Binding-site contacts:
Ligand atom O7 contacts residue ASN284 of chain 1.A at 3.4 Å (h-bond).
Ligand atom C5 contacts residue ASN284 of chain 1.A at 4.4 Å.
Ligand atom C7 contacts residue TYR290 of chain 1.A at 4.2 Å (hydrophobic).
Ligand atom C8 contacts residue GLY285 of chain 1.A at 3.9 Å.
Ligand atom C1 contacts residue SER288 of chain 1.A at 4.0 Å.
Ligand atom C4 contacts residue ASN284 of chain 1.A at 4.1 Å.
Ligand atom O5 contacts residue ASN284 of chain 1.A at 2.3 Å (h-bond).
Ligand atom C7 contacts residue ASN284 of chain 1.A at 3.4 Å.
Ligand atom C5 contacts residue ASN284 of chain 1.A at 3.6 Å.
Ligand atom C1 contacts residue TYR290 of chain 1.A at 4.1 Å (hydrophobic).
Ligand atom N2 contacts residue ASN284 of chain 1.A at 2.9 Å (h-bond).
Ligand atom O5 contacts residue TYR290 of chain 1.A at 3.8 Å.
Ligand atom C2 contacts residue ASN284 of chain 1.A at 2.4 Å.
Ligand atom O5 contacts residue TYR290 of chain 1.A at 3.9 Å.
Ligand atom C6 contacts residue ILE292 of chain 1.A at 3.7 Å (hydrophobic).
Ligand atom C6 contacts residue ASN284 of chain 1.A at 4.0 Å.
Ligand atom C1 contacts residue ASN284 of chain 1.A at 1.4 Å.
Ligand atom O6 contacts residue TYR290 of chain 1.A at 4.3 Å.
Ligand atom C3 contacts residue ASN284 of chain 1.A at 3.7 Å.
Ligand atom C8 contacts residue TYR290 of chain 1.A at 4.0 Å (hydrophobic).
Ligand atom C5 contacts residue TYR290 of chain 1.A at 3.6 Å (hydrophobic).
Ligand atom C1 contacts residue TYR290 of chain 1.A at 4.3 Å (hydrophobic).
Ligand atom C6 contacts residue TYR290 of chain 1.A at 3.4 Å (hydrophobic).
Ligand atom C8 contacts residue ASN284 of chain 1.A at 3.7 Å.
Ligand atom O7 contacts residue TYR290 of chain 1.A at 3.8 Å.
Ligand atom C7 contacts residue GLY285 of chain 1.A at 4.5 Å.

This small molecule binds to this protein.
Small molecule (SMILES): CC(=O)N[C@H]1[C@H](O[C@H]2[C@H](O)[C@@H](NC(C)=O)CO[C@@H]2CO[C@@H]2O[C@@H](C)[C@@H](O)[C@@H](O)[C@@H]2O)O[C@H](CO)[C@@H](O[C@@H]2O[C@H](CO)[C@@H](O)[C@H](O[C@H]3O[C@H](CO)[C@@H](O)[C@H](O)[C@@H]3O)[C@@H]2O)[C@@H]1O

Sequence of chain 1.A:
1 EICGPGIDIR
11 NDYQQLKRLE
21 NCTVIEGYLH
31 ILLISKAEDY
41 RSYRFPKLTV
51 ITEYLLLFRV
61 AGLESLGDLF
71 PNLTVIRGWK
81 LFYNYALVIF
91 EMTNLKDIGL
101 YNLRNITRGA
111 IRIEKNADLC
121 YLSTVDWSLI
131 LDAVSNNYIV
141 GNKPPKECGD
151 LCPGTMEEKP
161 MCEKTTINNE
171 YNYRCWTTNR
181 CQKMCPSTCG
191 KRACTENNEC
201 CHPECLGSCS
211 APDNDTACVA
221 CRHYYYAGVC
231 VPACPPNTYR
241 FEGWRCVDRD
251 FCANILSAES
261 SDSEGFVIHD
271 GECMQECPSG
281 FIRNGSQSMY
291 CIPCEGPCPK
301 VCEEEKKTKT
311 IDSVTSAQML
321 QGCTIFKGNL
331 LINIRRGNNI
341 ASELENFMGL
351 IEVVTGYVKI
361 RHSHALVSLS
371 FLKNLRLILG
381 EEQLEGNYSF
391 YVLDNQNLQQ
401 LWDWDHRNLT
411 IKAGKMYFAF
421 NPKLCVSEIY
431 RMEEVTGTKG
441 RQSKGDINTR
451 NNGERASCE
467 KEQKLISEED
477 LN